This protein binds this small molecule.
Small molecule (SMILES): CC(C)C[C@H](NC(=O)[C@H](COP(=O)(O)O)NC(=O)CN)C(=O)NCC=O

Sequence of chain 2.A:
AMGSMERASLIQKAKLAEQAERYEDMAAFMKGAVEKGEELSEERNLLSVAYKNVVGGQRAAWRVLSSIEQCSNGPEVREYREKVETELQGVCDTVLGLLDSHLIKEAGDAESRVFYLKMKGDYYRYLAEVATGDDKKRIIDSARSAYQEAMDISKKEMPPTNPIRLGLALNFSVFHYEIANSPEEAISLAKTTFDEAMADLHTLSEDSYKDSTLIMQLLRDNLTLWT

Binding-site contacts:
Ligand atom O3P contacts residue TYR134 of chain 2.A at 4.2 Å.
Ligand atom O contacts residue VAL182 of chain 2.A at 3.6 Å.
Ligand atom O1P contacts residue ARG60 of chain 2.A at 3.0 Å (salt-bridge).
Ligand atom P contacts residue ARG60 of chain 2.A at 3.6 Å.
Ligand atom O2P contacts residue ASN179 of chain 2.A at 4.0 Å.
Ligand atom CD1 contacts residue LEU178 of chain 2.A at 4.0 Å (hydrophobic).
Ligand atom CA contacts residue VAL182 of chain 2.A at 3.9 Å (hydrophobic).
Ligand atom CD2 contacts residue LYS126 of chain 2.A at 4.1 Å.
Ligand atom CB contacts residue LEU178 of chain 2.A at 3.9 Å (hydrophobic).
Ligand atom C contacts residue ASN179 of chain 2.A at 3.6 Å.
Ligand atom CB contacts residue ASN179 of chain 2.A at 3.4 Å.
Ligand atom O2P contacts residue LYS53 of chain 2.A at 3.1 Å.
Ligand atom O contacts residue LYS53 of chain 2.A at 3.8 Å.
Ligand atom O3P contacts residue ARG60 of chain 2.A at 2.9 Å (salt-bridge).
Ligand atom N contacts residue LEU178 of chain 2.A at 3.5 Å.
Ligand atom CD2 contacts residue GLY175 of chain 2.A at 4.1 Å.
Ligand atom N contacts residue VAL182 of chain 2.A at 3.7 Å.
Ligand atom O1P contacts residue LYS53 of chain 2.A at 2.5 Å (salt-bridge).
Ligand atom CA contacts residue LEU178 of chain 2.A at 3.6 Å (hydrophobic).
Ligand atom O2P contacts residue TYR134 of chain 2.A at 2.6 Å (h-bond).
Ligand atom O2P contacts residue ARG133 of chain 2.A at 2.9 Å (salt-bridge).
Ligand atom O contacts residue LEU178 of chain 2.A at 3.8 Å.
Ligand atom N contacts residue ASN179 of chain 2.A at 2.8 Å (h-bond).
Ligand atom CD1 contacts residue GLY175 of chain 2.A at 4.0 Å.
Ligand atom CD1 contacts residue LEU226 of chain 2.A at 4.1 Å (hydrophobic).
Ligand atom C contacts residue LEU178 of chain 2.A at 3.9 Å (hydrophobic).
Ligand atom CA contacts residue ASN179 of chain 2.A at 3.4 Å.
Ligand atom O3P contacts residue ARG133 of chain 2.A at 2.9 Å (salt-bridge).
Ligand atom C contacts residue VAL182 of chain 2.A at 3.6 Å (hydrophobic).
Ligand atom CB contacts residue ASN179 of chain 2.A at 3.5 Å.
Ligand atom CA contacts residue ASN230 of chain 2.A at 3.5 Å.
Ligand atom C contacts residue ASN230 of chain 2.A at 3.8 Å.
Ligand atom O1P contacts residue TYR134 of chain 2.A at 4.2 Å.
Ligand atom P contacts residue TYR134 of chain 2.A at 3.8 Å.
Ligand atom O contacts residue ASN230 of chain 2.A at 3.0 Å (h-bond).
Ligand atom P contacts residue LYS53 of chain 2.A at 3.6 Å.
Ligand atom CD1 contacts residue ILE223 of chain 2.A at 4.2 Å (hydrophobic).
Ligand atom CA contacts residue ASN179 of chain 2.A at 3.7 Å.
Ligand atom CB contacts residue ARG133 of chain 2.A at 3.8 Å.
Ligand atom P contacts residue ARG133 of chain 2.A at 3.7 Å.